This small molecule binds to this protein.
Small molecule (SMILES): CC(=O)N[C@H]1[C@H](O[C@H]2[C@H](O)[C@@H](NC(C)=O)CO[C@@H]2CO[C@@H]2O[C@@H](C)[C@@H](O)[C@@H](O)[C@@H]2O)O[C@H](CO)[C@@H](O[C@@H]2O[C@H](CO)[C@@H](O)[C@H](O[C@@H]3O[C@H](CO)[C@@H](O)[C@H](O)[C@@H]3O)[C@@H]2O)[C@@H]1O

Binding-site contacts:
Ligand atom C1 contacts residue TRP138 of chain 43.E at 3.9 Å (hydrophobic).
Ligand atom O7 contacts residue TRP138 of chain 43.E at 3.8 Å.
Ligand atom C1 contacts residue ASN120 of chain 43.E at 1.4 Å.
Ligand atom C7 contacts residue ASN120 of chain 43.E at 3.8 Å.
Ligand atom N2 contacts residue ASN120 of chain 43.E at 3.0 Å (h-bond).
Ligand atom C3 contacts residue ASN120 of chain 43.E at 3.9 Å.
Ligand atom O5 contacts residue ASN120 of chain 43.E at 4.0 Å.
Ligand atom C2 contacts residue ASN120 of chain 43.E at 2.6 Å.
Ligand atom C5 contacts residue TRP138 of chain 43.E at 3.5 Å (hydrophobic).
Ligand atom C4 contacts residue ASN120 of chain 43.E at 4.2 Å.
Ligand atom O5 contacts residue TRP138 of chain 43.E at 4.3 Å.
Ligand atom N2 contacts residue TRP138 of chain 43.E at 3.7 Å.
Ligand atom O7 contacts residue ASN120 of chain 43.E at 4.4 Å.
Ligand atom C4 contacts residue TRP138 of chain 43.E at 3.3 Å (hydrophobic).
Ligand atom C3 contacts residue TRP138 of chain 43.E at 2.9 Å (hydrophobic).
Ligand atom C8 contacts residue GLY119 of chain 43.E at 3.9 Å.
Ligand atom O5 contacts residue ASN120 of chain 43.E at 2.4 Å (h-bond).
Ligand atom C8 contacts residue ASN120 of chain 43.E at 4.1 Å.
Ligand atom C5 contacts residue ASN120 of chain 43.E at 3.9 Å.
Ligand atom C6 contacts residue ASN120 of chain 43.E at 3.0 Å.
Ligand atom O3 contacts residue TRP138 of chain 43.E at 3.5 Å.
Ligand atom C8 contacts residue TRP138 of chain 43.E at 4.0 Å (hydrophobic).
Ligand atom C7 contacts residue TRP138 of chain 43.E at 4.3 Å (hydrophobic).
Ligand atom C2 contacts residue TRP138 of chain 43.E at 3.8 Å (hydrophobic).
Ligand atom C5 contacts residue ASN120 of chain 43.E at 3.6 Å.
Ligand atom O4 contacts residue TRP138 of chain 43.E at 3.1 Å.

Sequence of chain 43.E:
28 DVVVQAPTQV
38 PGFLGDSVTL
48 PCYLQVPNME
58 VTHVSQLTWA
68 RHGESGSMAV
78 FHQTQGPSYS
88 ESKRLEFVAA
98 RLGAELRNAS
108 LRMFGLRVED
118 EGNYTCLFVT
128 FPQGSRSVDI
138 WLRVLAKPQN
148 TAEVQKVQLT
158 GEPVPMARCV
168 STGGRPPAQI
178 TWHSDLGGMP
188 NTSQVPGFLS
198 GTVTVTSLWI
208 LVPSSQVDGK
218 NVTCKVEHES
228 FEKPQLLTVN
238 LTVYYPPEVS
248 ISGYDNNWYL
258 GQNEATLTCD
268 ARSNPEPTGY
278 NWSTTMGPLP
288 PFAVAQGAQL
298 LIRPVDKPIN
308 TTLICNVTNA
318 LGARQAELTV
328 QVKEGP